This protein binds this small molecule.
Small molecule (SMILES): CC(=O)N[C@@H]1[C@@H](O)[C@H](O)[C@@H](CO)O[C@H]1O

Sequence of chain 1.A:
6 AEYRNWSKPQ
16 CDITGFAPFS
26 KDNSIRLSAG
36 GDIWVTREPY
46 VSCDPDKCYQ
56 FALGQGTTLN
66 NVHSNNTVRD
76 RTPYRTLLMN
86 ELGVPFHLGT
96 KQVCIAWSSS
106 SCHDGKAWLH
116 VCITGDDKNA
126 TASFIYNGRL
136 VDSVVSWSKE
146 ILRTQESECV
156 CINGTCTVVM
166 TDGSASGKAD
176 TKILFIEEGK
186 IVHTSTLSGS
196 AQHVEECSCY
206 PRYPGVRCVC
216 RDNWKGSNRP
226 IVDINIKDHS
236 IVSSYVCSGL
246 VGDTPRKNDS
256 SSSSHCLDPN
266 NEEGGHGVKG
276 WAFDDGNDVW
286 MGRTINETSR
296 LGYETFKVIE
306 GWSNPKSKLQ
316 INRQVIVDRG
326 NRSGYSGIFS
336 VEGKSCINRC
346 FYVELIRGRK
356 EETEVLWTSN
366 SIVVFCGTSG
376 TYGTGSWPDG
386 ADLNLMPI

Binding-site contacts:
Ligand atom C7 contacts residue ASN158 of chain 1.A at 3.6 Å.
Ligand atom C1 contacts residue ASN158 of chain 1.A at 1.4 Å.
Ligand atom C4 contacts residue ASN158 of chain 1.A at 4.3 Å.
Ligand atom O5 contacts residue ASN158 of chain 1.A at 2.4 Å (h-bond).
Ligand atom O7 contacts residue TYR208 of chain 1.A at 4.1 Å.
Ligand atom C3 contacts residue ASN158 of chain 1.A at 3.9 Å.
Ligand atom C5 contacts residue ASN158 of chain 1.A at 3.7 Å.
Ligand atom C8 contacts residue ASN10 of chain 1.A at 4.0 Å.
Ligand atom O7 contacts residue ASN158 of chain 1.A at 4.0 Å.
Ligand atom C8 contacts residue TYR208 of chain 1.A at 4.2 Å (hydrophobic).
Ligand atom C2 contacts residue ASN158 of chain 1.A at 2.6 Å.
Ligand atom N2 contacts residue ASN158 of chain 1.A at 3.0 Å (h-bond).